Sequence of chain 1.X:
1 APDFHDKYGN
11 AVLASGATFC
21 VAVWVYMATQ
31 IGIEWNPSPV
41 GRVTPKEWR

Sequence of chain 1.Q:
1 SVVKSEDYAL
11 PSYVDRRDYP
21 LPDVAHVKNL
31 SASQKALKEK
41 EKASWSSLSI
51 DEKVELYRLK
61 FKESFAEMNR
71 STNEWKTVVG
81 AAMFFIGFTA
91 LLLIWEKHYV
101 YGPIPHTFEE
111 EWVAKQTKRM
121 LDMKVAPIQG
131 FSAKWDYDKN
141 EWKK

Binding-site contacts:
Ligand atom C1 contacts residue THR18 of chain 1.X at 4.4 Å.
Ligand atom C18 contacts residue ALA22 of chain 1.X at 3.6 Å (hydrophobic).
Ligand atom O5 contacts residue ALA22 of chain 1.X at 4.2 Å.
Ligand atom C18 contacts residue THR18 of chain 1.X at 4.3 Å.
Ligand atom C25 contacts residue PHE19 of chain 1.X at 3.8 Å (hydrophobic).
Ligand atom C34 contacts residue LEU91 of chain 1.Q at 4.1 Å (hydrophobic).
Ligand atom O61 contacts residue ALA22 of chain 1.X at 4.3 Å.
Ligand atom O49 contacts residue THR18 of chain 1.X at 4.0 Å.
Ligand atom C28 contacts residue PHE19 of chain 1.X at 3.8 Å (hydrophobic).
Ligand atom C37 contacts residue LEU91 of chain 1.Q at 4.3 Å (hydrophobic).
Ligand atom C6 contacts residue THR18 of chain 1.X at 3.8 Å.
Ligand atom O16 contacts residue THR18 of chain 1.X at 4.0 Å.
Ligand atom C31 contacts residue PHE19 of chain 1.X at 3.7 Å (hydrophobic).
Ligand atom C19 contacts residue PHE19 of chain 1.X at 4.5 Å (hydrophobic).
Ligand atom C40 contacts residue LEU91 of chain 1.Q at 4.2 Å (hydrophobic).
Ligand atom C22 contacts residue PHE19 of chain 1.X at 4.3 Å (hydrophobic).

This small molecule binds to this protein.
Small molecule (SMILES): CCCCCCCCCCO[C@@H]1O[C@H](CO)[C@@H](O[C@H]2O[C@H](CO)[C@@H](O)[C@H](O)[C@H]2O)[C@H](O)[C@H]1O